Binding-site contacts:
Ligand atom N9 contacts residue NAD1 of chain 1.BA at 3.5 Å.
Ligand atom C1' contacts residue NAD1 of chain 1.BA at 3.6 Å.
Ligand atom P contacts residue SER334 of chain 1.E at 3.7 Å.
Ligand atom O6 contacts residue GLY420 of chain 1.E at 3.0 Å (h-bond).
Ligand atom C5 contacts residue NAD1 of chain 1.BA at 3.5 Å.
Ligand atom O2P contacts residue GLY333 of chain 1.E at 3.3 Å.
Ligand atom O2' contacts residue ARG327 of chain 1.E at 2.9 Å (salt-bridge).
Ligand atom N7 contacts residue MET419 of chain 1.E at 3.5 Å (h-bond).
Ligand atom C5' contacts residue TYR416 of chain 1.E at 3.7 Å (hydrophobic).
Ligand atom C4 contacts residue NAD1 of chain 1.BA at 3.4 Å.
Ligand atom O1P contacts residue SER334 of chain 1.E at 2.5 Å (h-bond).
Ligand atom C8 contacts residue NAD1 of chain 1.BA at 3.7 Å.
Ligand atom O3' contacts residue ARG327 of chain 1.E at 3.5 Å (salt-bridge).
Ligand atom C6 contacts residue GLN446 of chain 1.E at 3.5 Å.
Ligand atom C3' contacts residue SER73 of chain 1.E at 3.4 Å.
Ligand atom O3P contacts residue SER393 of chain 1.E at 3.1 Å (h-bond).
Ligand atom C5 contacts residue ILE335 of chain 1.E at 3.7 Å (hydrophobic).
Ligand atom N1 contacts residue CYS336 of chain 1.E at 2.4 Å.
Ligand atom O2' contacts residue ASP369 of chain 1.E at 2.2 Å (salt-bridge).
Ligand atom C4 contacts residue CYS336 of chain 1.E at 3.5 Å (hydrophobic).
Ligand atom C2' contacts residue ASP369 of chain 1.E at 3.5 Å.
Ligand atom C6 contacts residue CYS336 of chain 1.E at 3.5 Å (hydrophobic).
Ligand atom N3 contacts residue NAD1 of chain 1.BA at 3.6 Å.
Ligand atom O3' contacts residue ASP369 of chain 1.E at 3.3 Å (salt-bridge).
Ligand atom O2P contacts residue GLY371 of chain 1.E at 2.7 Å (h-bond).
Ligand atom C2' contacts residue ARG327 of chain 1.E at 3.4 Å.
Ligand atom O1P contacts residue TYR416 of chain 1.E at 3.1 Å (h-bond).
Ligand atom O6 contacts residue GLY447 of chain 1.E at 3.3 Å.
Ligand atom O5' contacts residue GLY370 of chain 1.E at 3.5 Å.
Ligand atom O2P contacts residue GLY370 of chain 1.E at 3.4 Å.
Ligand atom C2 contacts residue CYS336 of chain 1.E at 1.5 Å (hydrophobic).
Ligand atom C3' contacts residue MET75 of chain 1.E at 3.7 Å (hydrophobic).
Ligand atom O6 contacts residue GLN446 of chain 1.E at 3.5 Å (h-bond).
Ligand atom O1P contacts residue SER393 of chain 1.E at 3.7 Å.
Ligand atom O3P contacts residue GLY392 of chain 1.E at 2.8 Å (h-bond).
Ligand atom N3 contacts residue CYS336 of chain 1.E at 2.3 Å.
Ligand atom O3' contacts residue SER73 of chain 1.E at 2.4 Å (h-bond).
Ligand atom O2P contacts residue SER334 of chain 1.E at 3.1 Å (h-bond).
Ligand atom N7 contacts residue NAD1 of chain 1.BA at 3.3 Å.
Ligand atom N1 contacts residue GLN446 of chain 1.E at 2.7 Å (h-bond).

This protein binds this small molecule.
Small molecule (SMILES): O=c1[nH]cnc2c1ncn2[C@@H]1O[C@H](COP(=O)(O)O)[C@@H](O)[C@H]1O

Sequence of chain 1.E:
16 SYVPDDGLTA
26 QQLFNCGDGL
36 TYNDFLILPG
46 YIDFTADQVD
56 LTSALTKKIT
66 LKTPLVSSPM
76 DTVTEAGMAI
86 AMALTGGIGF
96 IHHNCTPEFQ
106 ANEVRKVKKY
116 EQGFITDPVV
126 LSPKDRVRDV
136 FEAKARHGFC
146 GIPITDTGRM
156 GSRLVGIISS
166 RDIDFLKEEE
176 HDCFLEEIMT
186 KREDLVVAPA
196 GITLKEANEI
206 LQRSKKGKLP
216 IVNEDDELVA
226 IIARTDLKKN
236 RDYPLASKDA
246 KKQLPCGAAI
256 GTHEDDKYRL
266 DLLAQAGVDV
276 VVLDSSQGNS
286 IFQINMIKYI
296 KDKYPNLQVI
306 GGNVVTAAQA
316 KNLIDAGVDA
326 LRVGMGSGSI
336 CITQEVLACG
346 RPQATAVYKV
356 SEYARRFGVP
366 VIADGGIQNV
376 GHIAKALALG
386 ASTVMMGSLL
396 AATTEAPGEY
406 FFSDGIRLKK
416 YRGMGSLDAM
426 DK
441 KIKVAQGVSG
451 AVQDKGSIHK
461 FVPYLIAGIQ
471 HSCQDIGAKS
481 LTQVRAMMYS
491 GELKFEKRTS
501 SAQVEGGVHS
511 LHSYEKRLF